A protein and the small-molecule ligand that binds it are described below.
Small molecule (SMILES): CC(=O)N[C@@H]1[C@@H](O)[C@H](O)[C@@H](CO)O[C@H]1O

Binding-site contacts:
Ligand atom C2 contacts residue ASN47 of chain 1.B at 2.7 Å.
Ligand atom C4 contacts residue ASN47 of chain 1.B at 4.2 Å.
Ligand atom C8 contacts residue ASN47 of chain 1.B at 3.0 Å.
Ligand atom O5 contacts residue ASN47 of chain 1.B at 2.2 Å (h-bond).
Ligand atom C1 contacts residue ASN47 of chain 1.B at 1.4 Å.
Ligand atom C6 contacts residue ASN47 of chain 1.B at 4.4 Å.
Ligand atom C5 contacts residue ASN47 of chain 1.B at 3.5 Å.
Ligand atom O7 contacts residue LEU40 of chain 1.B at 4.5 Å.
Ligand atom C7 contacts residue ASN47 of chain 1.B at 3.4 Å.
Ligand atom C3 contacts residue ASN47 of chain 1.B at 4.0 Å.
Ligand atom C8 contacts residue SER49 of chain 1.B at 4.1 Å.
Ligand atom O7 contacts residue ASN42 of chain 1.B at 4.1 Å.
Ligand atom O7 contacts residue GLU29 of chain 1.B at 4.1 Å.
Ligand atom O7 contacts residue ASN47 of chain 1.B at 4.5 Å.
Ligand atom N2 contacts residue ASN47 of chain 1.B at 3.2 Å (h-bond).

Sequence of chain 1.B:
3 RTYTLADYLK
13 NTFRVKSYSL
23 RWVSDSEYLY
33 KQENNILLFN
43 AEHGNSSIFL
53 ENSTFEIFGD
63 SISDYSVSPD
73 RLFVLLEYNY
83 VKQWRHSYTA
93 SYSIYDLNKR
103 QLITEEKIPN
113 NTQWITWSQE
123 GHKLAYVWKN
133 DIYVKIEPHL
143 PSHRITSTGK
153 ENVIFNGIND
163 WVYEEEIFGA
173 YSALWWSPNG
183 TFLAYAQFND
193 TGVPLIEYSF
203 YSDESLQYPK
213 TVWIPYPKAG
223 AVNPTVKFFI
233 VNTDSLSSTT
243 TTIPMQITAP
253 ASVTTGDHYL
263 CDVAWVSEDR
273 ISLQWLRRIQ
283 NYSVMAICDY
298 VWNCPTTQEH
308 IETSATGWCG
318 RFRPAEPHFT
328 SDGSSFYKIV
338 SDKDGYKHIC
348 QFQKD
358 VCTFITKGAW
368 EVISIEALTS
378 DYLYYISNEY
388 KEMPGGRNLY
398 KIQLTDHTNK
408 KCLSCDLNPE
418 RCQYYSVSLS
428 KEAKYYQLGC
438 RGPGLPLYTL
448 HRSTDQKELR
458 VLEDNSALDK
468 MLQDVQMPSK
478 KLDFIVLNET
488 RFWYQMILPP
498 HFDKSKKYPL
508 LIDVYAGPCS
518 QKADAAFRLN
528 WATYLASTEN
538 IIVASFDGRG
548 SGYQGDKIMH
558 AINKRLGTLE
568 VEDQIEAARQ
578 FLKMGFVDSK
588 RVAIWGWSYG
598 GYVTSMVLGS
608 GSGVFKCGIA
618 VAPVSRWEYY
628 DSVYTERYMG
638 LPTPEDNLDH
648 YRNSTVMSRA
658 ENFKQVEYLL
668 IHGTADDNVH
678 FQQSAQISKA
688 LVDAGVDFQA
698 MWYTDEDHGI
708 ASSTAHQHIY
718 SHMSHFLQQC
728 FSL